Sequence of chain 1.D:
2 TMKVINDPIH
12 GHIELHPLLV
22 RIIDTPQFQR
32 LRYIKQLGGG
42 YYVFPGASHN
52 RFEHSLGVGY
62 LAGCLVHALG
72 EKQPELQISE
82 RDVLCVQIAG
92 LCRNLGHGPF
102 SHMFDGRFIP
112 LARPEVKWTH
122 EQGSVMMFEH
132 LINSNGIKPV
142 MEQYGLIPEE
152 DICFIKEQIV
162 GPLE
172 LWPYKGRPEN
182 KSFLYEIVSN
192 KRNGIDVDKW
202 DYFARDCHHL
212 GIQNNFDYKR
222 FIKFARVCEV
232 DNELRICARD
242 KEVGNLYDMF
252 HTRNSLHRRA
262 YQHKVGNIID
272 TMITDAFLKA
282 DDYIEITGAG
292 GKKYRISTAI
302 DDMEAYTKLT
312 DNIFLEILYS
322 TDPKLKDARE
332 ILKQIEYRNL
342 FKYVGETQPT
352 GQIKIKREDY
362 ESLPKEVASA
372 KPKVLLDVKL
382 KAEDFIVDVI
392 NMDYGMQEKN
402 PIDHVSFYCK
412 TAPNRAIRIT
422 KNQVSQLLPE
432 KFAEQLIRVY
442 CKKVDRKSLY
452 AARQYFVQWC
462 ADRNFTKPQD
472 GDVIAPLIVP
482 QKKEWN

This protein binds this small molecule.
Small molecule (SMILES): Nc1nc2c(ncn2[C@H]2C[C@H](O)[C@@H](CO[P](=O)(O)O[P](=O)(O)OP(=O)(O)O)O2)c(=O)[nH]1

Sequence of chain 1.A:
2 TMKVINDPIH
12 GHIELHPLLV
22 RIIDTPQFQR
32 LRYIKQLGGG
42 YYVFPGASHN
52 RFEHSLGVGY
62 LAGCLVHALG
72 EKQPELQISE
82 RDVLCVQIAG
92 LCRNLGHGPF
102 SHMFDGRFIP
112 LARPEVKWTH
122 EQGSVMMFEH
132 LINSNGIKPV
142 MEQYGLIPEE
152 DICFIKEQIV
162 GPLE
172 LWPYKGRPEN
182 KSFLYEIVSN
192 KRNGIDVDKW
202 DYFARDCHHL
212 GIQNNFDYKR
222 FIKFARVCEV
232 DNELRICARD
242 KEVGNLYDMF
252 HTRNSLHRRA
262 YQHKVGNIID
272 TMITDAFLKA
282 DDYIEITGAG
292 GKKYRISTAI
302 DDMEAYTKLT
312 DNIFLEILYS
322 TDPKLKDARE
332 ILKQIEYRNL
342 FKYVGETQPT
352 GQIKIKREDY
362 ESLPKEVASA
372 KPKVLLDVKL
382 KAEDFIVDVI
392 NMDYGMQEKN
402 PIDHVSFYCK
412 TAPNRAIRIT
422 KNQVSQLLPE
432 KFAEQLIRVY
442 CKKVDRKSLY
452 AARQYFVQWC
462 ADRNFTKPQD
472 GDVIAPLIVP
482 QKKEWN

Sequence of chain 1.B:
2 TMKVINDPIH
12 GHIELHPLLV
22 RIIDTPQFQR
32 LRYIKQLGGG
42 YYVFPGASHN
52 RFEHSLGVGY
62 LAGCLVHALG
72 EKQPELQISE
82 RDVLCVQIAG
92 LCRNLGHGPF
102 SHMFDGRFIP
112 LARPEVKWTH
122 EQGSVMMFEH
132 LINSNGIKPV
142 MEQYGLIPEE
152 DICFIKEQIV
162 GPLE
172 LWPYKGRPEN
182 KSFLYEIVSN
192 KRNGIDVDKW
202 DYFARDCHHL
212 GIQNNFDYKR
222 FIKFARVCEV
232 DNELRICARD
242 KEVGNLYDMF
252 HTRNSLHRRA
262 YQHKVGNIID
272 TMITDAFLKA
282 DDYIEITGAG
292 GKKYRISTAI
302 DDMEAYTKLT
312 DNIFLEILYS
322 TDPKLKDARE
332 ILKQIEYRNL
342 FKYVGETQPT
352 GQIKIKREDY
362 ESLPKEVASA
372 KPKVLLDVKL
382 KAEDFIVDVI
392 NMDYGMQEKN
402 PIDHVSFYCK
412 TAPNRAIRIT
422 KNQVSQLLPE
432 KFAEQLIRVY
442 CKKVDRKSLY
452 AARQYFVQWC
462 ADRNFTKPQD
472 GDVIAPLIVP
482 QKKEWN

Binding-site contacts:
Ligand atom O3A contacts residue LYS242 of chain 1.B at 2.7 Å (salt-bridge).
Ligand atom O1G contacts residue MG1 of chain 1.I at 1.9 Å.
Ligand atom O3B contacts residue LYS242 of chain 1.B at 2.7 Å (salt-bridge).
Ligand atom N7 contacts residue ARG221 of chain 1.B at 3.4 Å (salt-bridge).
Ligand atom N2 contacts residue ASN7 of chain 1.A at 2.9 Å (h-bond).
Ligand atom O1B contacts residue LYS265 of chain 1.D at 3.4 Å.
Ligand atom O6 contacts residue ASN246 of chain 1.B at 3.4 Å (h-bond).
Ligand atom O2G contacts residue LYS265 of chain 1.D at 3.1 Å (salt-bridge).
Ligand atom C4' contacts residue VAL5 of chain 1.A at 3.4 Å (hydrophobic).
Ligand atom O2A contacts residue LYS242 of chain 1.B at 2.0 Å (salt-bridge).
Ligand atom O6 contacts residue ARG260 of chain 1.D at 2.8 Å.
Ligand atom O1B contacts residue VAL266 of chain 1.D at 3.4 Å.
Ligand atom O2G contacts residue LYS411 of chain 1.B at 3.2 Å.
Ligand atom N3 contacts residue ASN7 of chain 1.A at 3.0 Å (h-bond).
Ligand atom C1' contacts residue PHE45 of chain 1.D at 3.3 Å (hydrophobic).
Ligand atom O2A contacts residue ARG221 of chain 1.B at 2.9 Å (salt-bridge).
Ligand atom C2 contacts residue ASN7 of chain 1.A at 3.4 Å.
Ligand atom O1G contacts residue DGT1 of chain 1.U at 2.8 Å (h-bond).
Ligand atom N9 contacts residue PHE45 of chain 1.D at 3.4 Å.
Ligand atom O1G contacts residue LYS411 of chain 1.B at 3.0 Å (salt-bridge).
Ligand atom PB contacts residue MG1 of chain 1.I at 3.4 Å.
Ligand atom O3A contacts residue DGT1 of chain 1.U at 3.0 Å (h-bond).
Ligand atom O1A contacts residue HIS264 of chain 1.D at 2.8 Å (h-bond).
Ligand atom C4 contacts residue ARG221 of chain 1.B at 3.2 Å.
Ligand atom O2B contacts residue DGT1 of chain 1.U at 2.8 Å (h-bond).
Ligand atom C5' contacts residue VAL5 of chain 1.A at 3.0 Å (hydrophobic).
Ligand atom PB contacts residue LYS242 of chain 1.B at 3.2 Å.
Ligand atom O1A contacts residue LYS242 of chain 1.B at 2.3 Å (salt-bridge).
Ligand atom O3G contacts residue ARG240 of chain 1.B at 3.1 Å (salt-bridge).
Ligand atom C3' contacts residue VAL44 of chain 1.D at 3.3 Å (hydrophobic).
Ligand atom O3' contacts residue ASN7 of chain 1.A at 3.1 Å (h-bond).
Ligand atom O2G contacts residue ARG240 of chain 1.B at 2.7 Å (salt-bridge).
Ligand atom N9 contacts residue ARG221 of chain 1.B at 3.4 Å (salt-bridge).
Ligand atom O1B contacts residue HIS264 of chain 1.D at 3.2 Å.
Ligand atom O2B contacts residue MG1 of chain 1.I at 2.1 Å.
Ligand atom O4' contacts residue ARG221 of chain 1.B at 3.1 Å (salt-bridge).
Ligand atom C2' contacts residue PHE45 of chain 1.D at 3.5 Å (hydrophobic).
Ligand atom PA contacts residue LYS242 of chain 1.B at 2.2 Å.
Ligand atom O3' contacts residue VAL44 of chain 1.D at 2.7 Å (h-bond).
Ligand atom PG contacts residue MG1 of chain 1.I at 3.3 Å.